A protein and the small-molecule ligand that binds it are described below.
Small molecule (SMILES): Nc1nc2c(ncn2COCCO)c(=O)[nH]1

Sequence of chain 3.A:
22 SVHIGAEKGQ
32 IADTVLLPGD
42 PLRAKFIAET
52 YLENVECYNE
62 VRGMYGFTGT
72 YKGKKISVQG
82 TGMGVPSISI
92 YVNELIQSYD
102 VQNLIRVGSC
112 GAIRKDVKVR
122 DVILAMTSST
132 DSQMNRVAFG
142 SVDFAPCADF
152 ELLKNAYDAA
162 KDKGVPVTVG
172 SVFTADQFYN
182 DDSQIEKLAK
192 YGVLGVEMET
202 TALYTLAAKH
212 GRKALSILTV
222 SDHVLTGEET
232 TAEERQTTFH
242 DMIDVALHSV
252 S

Binding-site contacts:
Ligand atom C5 contacts residue PHE179 of chain 3.A at 3.5 Å (hydrophobic).
Ligand atom N2 contacts residue PHE179 of chain 3.A at 3.8 Å.
Ligand atom N9 contacts residue VAL197 of chain 3.A at 3.4 Å (h-bond).
Ligand atom C3' contacts residue ARG107 of chain 3.A at 3.8 Å.
Ligand atom C3' contacts residue PO41 of chain 3.C at 2.9 Å.
Ligand atom C5 contacts residue VAL197 of chain 3.A at 3.9 Å (hydrophobic).
Ligand atom C6 contacts residue PHE179 of chain 3.A at 3.7 Å (hydrophobic).
Ligand atom C1' contacts residue SER110 of chain 3.A at 3.3 Å.
Ligand atom C1' contacts residue VAL197 of chain 3.A at 3.7 Å (hydrophobic).
Ligand atom C6 contacts residue VAL197 of chain 3.A at 3.9 Å (hydrophobic).
Ligand atom C3' contacts residue MET199 of chain 3.A at 3.8 Å (hydrophobic).
Ligand atom O1' contacts residue PO41 of chain 3.C at 3.6 Å.
Ligand atom N1 contacts residue PHE179 of chain 3.A at 3.7 Å.
Ligand atom C2' contacts residue PO41 of chain 3.C at 3.9 Å.
Ligand atom C1' contacts residue GLU198 of chain 3.A at 3.7 Å.
Ligand atom O6 contacts residue VAL225 of chain 3.A at 3.8 Å.
Ligand atom O3' contacts residue GLU200 of chain 3.A at 2.7 Å (salt-bridge).
Ligand atom N2 contacts residue ALA176 of chain 3.A at 3.5 Å.
Ligand atom N2 contacts residue MET199 of chain 3.A at 3.6 Å.
Ligand atom C1' contacts residue CYS111 of chain 3.A at 3.8 Å (hydrophobic).
Ligand atom C2' contacts residue MET199 of chain 3.A at 3.7 Å (hydrophobic).
Ligand atom C4 contacts residue VAL197 of chain 3.A at 3.3 Å (hydrophobic).
Ligand atom C8 contacts residue GLY112 of chain 3.A at 3.4 Å.
Ligand atom N3 contacts residue MET199 of chain 3.A at 3.8 Å.
Ligand atom C2 contacts residue VAL197 of chain 3.A at 3.6 Å (hydrophobic).
Ligand atom C8 contacts residue CYS111 of chain 3.A at 3.6 Å (hydrophobic).
Ligand atom C8 contacts residue VAL197 of chain 3.A at 4.0 Å (hydrophobic).
Ligand atom C3' contacts residue GLU200 of chain 3.A at 3.1 Å.
Ligand atom O3' contacts residue MET84 of chain 3.A at 3.8 Å.
Ligand atom N2 contacts residue VAL197 of chain 3.A at 3.4 Å.
Ligand atom C8 contacts residue SER222 of chain 3.A at 3.7 Å.
Ligand atom N3 contacts residue PHE179 of chain 3.A at 3.8 Å.
Ligand atom N1 contacts residue VAL197 of chain 3.A at 3.9 Å.
Ligand atom C2 contacts residue PHE179 of chain 3.A at 3.6 Å (hydrophobic).
Ligand atom N7 contacts residue GLY112 of chain 3.A at 3.6 Å (h-bond).
Ligand atom O3' contacts residue PO41 of chain 3.C at 2.7 Å (h-bond).
Ligand atom N3 contacts residue GLU198 of chain 3.A at 3.9 Å.
Ligand atom C4 contacts residue PHE179 of chain 3.A at 3.7 Å (hydrophobic).
Ligand atom N9 contacts residue GLY112 of chain 3.A at 3.9 Å.
Ligand atom N3 contacts residue VAL197 of chain 3.A at 3.5 Å (h-bond).